Sequence of chain 1.A:
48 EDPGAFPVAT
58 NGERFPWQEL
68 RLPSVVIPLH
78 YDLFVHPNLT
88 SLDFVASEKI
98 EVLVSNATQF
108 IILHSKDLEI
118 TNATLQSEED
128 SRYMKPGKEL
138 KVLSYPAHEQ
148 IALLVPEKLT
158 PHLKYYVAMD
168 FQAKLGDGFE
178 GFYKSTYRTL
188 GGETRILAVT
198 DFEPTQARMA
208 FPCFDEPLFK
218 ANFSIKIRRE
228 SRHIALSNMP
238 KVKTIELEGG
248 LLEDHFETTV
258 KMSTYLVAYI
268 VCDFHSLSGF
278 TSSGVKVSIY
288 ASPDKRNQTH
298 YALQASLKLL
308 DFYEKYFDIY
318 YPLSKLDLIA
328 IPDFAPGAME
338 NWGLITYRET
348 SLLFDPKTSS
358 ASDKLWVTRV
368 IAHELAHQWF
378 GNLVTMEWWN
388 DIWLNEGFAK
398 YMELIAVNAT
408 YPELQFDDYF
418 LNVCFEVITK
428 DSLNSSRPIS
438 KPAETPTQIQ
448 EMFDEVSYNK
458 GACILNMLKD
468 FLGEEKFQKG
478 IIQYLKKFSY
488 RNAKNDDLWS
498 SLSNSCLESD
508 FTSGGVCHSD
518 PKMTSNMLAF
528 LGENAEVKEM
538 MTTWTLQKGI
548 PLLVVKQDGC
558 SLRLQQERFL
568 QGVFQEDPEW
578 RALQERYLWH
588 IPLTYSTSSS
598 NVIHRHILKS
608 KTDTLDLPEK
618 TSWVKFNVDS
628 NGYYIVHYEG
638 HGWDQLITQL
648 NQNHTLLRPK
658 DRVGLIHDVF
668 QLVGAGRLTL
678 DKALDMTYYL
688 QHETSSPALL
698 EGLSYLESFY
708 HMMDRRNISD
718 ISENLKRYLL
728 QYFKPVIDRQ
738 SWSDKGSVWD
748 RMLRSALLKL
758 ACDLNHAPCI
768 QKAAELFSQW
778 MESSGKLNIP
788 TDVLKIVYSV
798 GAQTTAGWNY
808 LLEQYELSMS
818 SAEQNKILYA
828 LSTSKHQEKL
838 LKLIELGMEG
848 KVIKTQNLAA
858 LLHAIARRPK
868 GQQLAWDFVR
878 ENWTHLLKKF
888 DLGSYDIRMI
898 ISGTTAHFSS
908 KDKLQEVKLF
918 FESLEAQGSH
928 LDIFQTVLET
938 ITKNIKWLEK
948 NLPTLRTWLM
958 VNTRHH

Binding-site contacts:
Ligand atom C8 contacts residue ILE402 of chain 1.A at 4.3 Å (hydrophobic).
Ligand atom C2 contacts residue ASN405 of chain 1.A at 2.4 Å.
Ligand atom C5 contacts residue ASN405 of chain 1.A at 3.6 Å.
Ligand atom C8 contacts residue LEU401 of chain 1.A at 4.1 Å (hydrophobic).
Ligand atom O7 contacts residue ASN405 of chain 1.A at 4.0 Å.
Ligand atom C7 contacts residue LYS466 of chain 1.A at 3.4 Å.
Ligand atom C4 contacts residue ASN405 of chain 1.A at 4.2 Å.
Ligand atom O7 contacts residue ILE402 of chain 1.A at 4.0 Å.
Ligand atom C1 contacts residue ASN405 of chain 1.A at 1.4 Å.
Ligand atom N2 contacts residue ASP414 of chain 1.A at 4.3 Å.
Ligand atom O5 contacts residue ASN405 of chain 1.A at 2.3 Å (h-bond).
Ligand atom N2 contacts residue ASN405 of chain 1.A at 2.9 Å (h-bond).
Ligand atom C7 contacts residue ASN405 of chain 1.A at 3.7 Å.
Ligand atom O7 contacts residue GLU471 of chain 1.A at 4.5 Å.
Ligand atom O7 contacts residue LYS466 of chain 1.A at 3.1 Å (salt-bridge).
Ligand atom C3 contacts residue ASN405 of chain 1.A at 3.8 Å.
Ligand atom C8 contacts residue LYS466 of chain 1.A at 3.0 Å.
Ligand atom C8 contacts residue ASP414 of chain 1.A at 4.2 Å.

The small molecule below binds the protein below.
Small molecule (SMILES): CC(=O)N[C@H]1[C@H](O[C@H]2[C@H](O)[C@@H](NC(C)=O)CO[C@@H]2CO)O[C@H](CO)[C@@H](O[C@@H]2O[C@H](CO)[C@@H](O)[C@H](O)[C@@H]2O)[C@@H]1O